Sequence of chain 1.A:
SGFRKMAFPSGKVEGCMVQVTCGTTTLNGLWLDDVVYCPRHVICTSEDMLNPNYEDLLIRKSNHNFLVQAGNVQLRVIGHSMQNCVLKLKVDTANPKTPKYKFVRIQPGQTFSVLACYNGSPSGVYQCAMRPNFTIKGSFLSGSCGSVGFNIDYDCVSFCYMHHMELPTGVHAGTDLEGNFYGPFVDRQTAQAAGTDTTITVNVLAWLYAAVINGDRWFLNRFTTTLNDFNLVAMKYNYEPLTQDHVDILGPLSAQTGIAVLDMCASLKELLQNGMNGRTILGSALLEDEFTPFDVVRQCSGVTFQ

This small molecule binds to this protein.
Small molecule (SMILES): [H]/N=C/[C@H](C[C@@H]1CCNC1=O)NC(=O)[C@@H]1[C@@H]2[C@H](CN1C(=O)[C@@H](NC(=O)C(F)(F)F)C(C)(C)C)C2(C)C

Binding-site contacts:
Ligand atom F2 contacts residue GLU166 of chain 1.B at 3.1 Å.
Ligand atom O3 contacts residue GLU166 of chain 1.B at 2.7 Å (salt-bridge).
Ligand atom F3 contacts residue GLN192 of chain 1.B at 3.6 Å.
Ligand atom F2 contacts residue LEU167 of chain 1.B at 3.3 Å.
Ligand atom F3 contacts residue THR190 of chain 1.B at 2.8 Å.
Ligand atom C9 contacts residue HIS164 of chain 1.B at 3.5 Å.
Ligand atom N4 contacts residue GLU166 of chain 1.B at 2.8 Å (salt-bridge).
Ligand atom C10 contacts residue GLN189 of chain 1.B at 3.5 Å.
Ligand atom C4 contacts residue HIS163 of chain 1.B at 3.6 Å.
Ligand atom N5 contacts residue SER144 of chain 1.B at 3.4 Å (h-bond).
Ligand atom N2 contacts residue PHE140 of chain 1.B at 3.4 Å (h-bond).
Ligand atom F1 contacts residue PRO168 of chain 1.B at 3.7 Å.
Ligand atom C4 contacts residue CYS145 of chain 1.B at 3.5 Å (hydrophobic).
Ligand atom O1 contacts residue HIS163 of chain 1.B at 2.9 Å (h-bond).
Ligand atom C14 contacts residue GLU166 of chain 1.B at 3.7 Å.
Ligand atom N1 contacts residue CYS145 of chain 1.B at 2.9 Å (h-bond).
Ligand atom C1 contacts residue HIS164 of chain 1.B at 3.7 Å.
Ligand atom C3 contacts residue CYS145 of chain 1.B at 1.8 Å (hydrophobic).
Ligand atom C13 contacts residue MET165 of chain 1.B at 3.8 Å (hydrophobic).
Ligand atom C21 contacts residue GLU166 of chain 1.B at 3.6 Å.
Ligand atom N1 contacts residue HIS164 of chain 1.B at 3.0 Å (h-bond).
Ligand atom O4 contacts residue GLN189 of chain 1.B at 3.8 Å.
Ligand atom C8 contacts residue GLU166 of chain 1.B at 3.4 Å.
Ligand atom C17 contacts residue GLU166 of chain 1.B at 3.3 Å.
Ligand atom N2 contacts residue GLU166 of chain 1.B at 3.2 Å (salt-bridge).
Ligand atom C22 contacts residue GLU166 of chain 1.B at 3.6 Å.
Ligand atom F1 contacts residue GLU166 of chain 1.B at 3.5 Å.
Ligand atom N5 contacts residue CYS145 of chain 1.B at 2.7 Å (h-bond).
Ligand atom F2 contacts residue MET165 of chain 1.B at 3.5 Å.
Ligand atom N5 contacts residue GLY143 of chain 1.B at 3.5 Å (h-bond).
Ligand atom O3 contacts residue MET165 of chain 1.B at 3.3 Å.
Ligand atom C4 contacts residue SER144 of chain 1.B at 3.7 Å.
Ligand atom O1 contacts residue GLU166 of chain 1.B at 3.3 Å.
Ligand atom C9 contacts residue MET165 of chain 1.B at 3.6 Å (hydrophobic).
Ligand atom O1 contacts residue PHE140 of chain 1.B at 3.3 Å.
Ligand atom O1 contacts residue HIS172 of chain 1.B at 3.5 Å.
Ligand atom C23 contacts residue GLN189 of chain 1.B at 3.8 Å.
Ligand atom C19 contacts residue HIS41 of chain 1.B at 3.7 Å.
Ligand atom N1 contacts residue MET165 of chain 1.B at 3.8 Å.
Ligand atom C2 contacts residue CYS145 of chain 1.B at 2.8 Å (hydrophobic).

Sequence of chain 1.B:
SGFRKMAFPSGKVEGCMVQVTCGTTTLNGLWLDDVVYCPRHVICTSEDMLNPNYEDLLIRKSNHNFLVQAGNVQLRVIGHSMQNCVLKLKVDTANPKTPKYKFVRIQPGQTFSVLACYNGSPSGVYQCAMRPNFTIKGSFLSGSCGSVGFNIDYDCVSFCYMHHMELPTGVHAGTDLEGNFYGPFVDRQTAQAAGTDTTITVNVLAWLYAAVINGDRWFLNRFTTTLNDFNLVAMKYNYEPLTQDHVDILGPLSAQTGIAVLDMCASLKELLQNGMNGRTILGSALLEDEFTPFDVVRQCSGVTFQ